A protein and the small-molecule ligand that binds it are described below.
Small molecule (SMILES): [NH3+][Pt]1([NH3+])OC(=O)C2(CCC2)C(=O)O1

Binding-site contacts:
Ligand atom N1 contacts residue SER16 of chain 1.A at 2.8 Å (h-bond).
Ligand atom PT1 contacts residue ASP14 of chain 1.A at 3.8 Å.
Ligand atom PT1 contacts residue MET29 of chain 1.A at 2.7 Å.
Ligand atom O2 contacts residue MET29 of chain 1.A at 3.4 Å (h-bond).
Ligand atom PT1 contacts residue TYR25 of chain 1.A at 3.8 Å.
Ligand atom N2 contacts residue SER16 of chain 1.A at 4.5 Å.
Ligand atom N2 contacts residue TYR25 of chain 1.A at 4.1 Å.
Ligand atom O2 contacts residue TYR25 of chain 1.A at 3.8 Å.
Ligand atom N2 contacts residue ASP14 of chain 1.A at 4.4 Å.
Ligand atom N1 contacts residue ASP14 of chain 1.A at 2.9 Å (salt-bridge).
Ligand atom N2 contacts residue THR17 of chain 1.A at 3.5 Å.
Ligand atom N1 contacts residue THR17 of chain 1.A at 4.4 Å.
Ligand atom O2 contacts residue GLN28 of chain 1.A at 3.7 Å.
Ligand atom N1 contacts residue MET29 of chain 1.A at 3.4 Å (h-bond).

Sequence of chain 1.A:
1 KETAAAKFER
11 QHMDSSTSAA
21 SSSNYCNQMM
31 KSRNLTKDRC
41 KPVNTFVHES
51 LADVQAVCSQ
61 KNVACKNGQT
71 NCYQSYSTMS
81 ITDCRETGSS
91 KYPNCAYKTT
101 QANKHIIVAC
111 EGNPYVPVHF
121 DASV